Binding-site contacts:
Ligand atom O contacts residue LEU53 of chain 1.A at 3.7 Å.
Ligand atom C5 contacts residue ASN99 of chain 1.A at 4.0 Å.
Ligand atom C30 contacts residue LEU51 of chain 1.A at 3.6 Å (hydrophobic).
Ligand atom C1 contacts residue ILE105 of chain 1.A at 3.8 Å (hydrophobic).
Ligand atom CL contacts residue MET108 of chain 1.A at 3.8 Å.
Ligand atom C23 contacts residue ASP104 of chain 1.A at 4.0 Å.
Ligand atom C30 contacts residue PRO41 of chain 1.A at 3.9 Å (hydrophobic).
Ligand atom C4 contacts residue LEU53 of chain 1.A at 3.7 Å (hydrophobic).
Ligand atom C contacts residue PRO41 of chain 1.A at 3.6 Å (hydrophobic).
Ligand atom C29 contacts residue LEU51 of chain 1.A at 3.8 Å (hydrophobic).
Ligand atom C25 contacts residue TRP40 of chain 1.A at 3.4 Å (hydrophobic).
Ligand atom N1 contacts residue ILE105 of chain 1.A at 3.9 Å.
Ligand atom C32 contacts residue PRO41 of chain 1.A at 4.0 Å (hydrophobic).
Ligand atom C22 contacts residue ILE105 of chain 1.A at 4.0 Å (hydrophobic).
Ligand atom C5 contacts residue LEU53 of chain 1.A at 3.9 Å (hydrophobic).
Ligand atom C1 contacts residue VAL46 of chain 1.A at 3.9 Å (hydrophobic).
Ligand atom C29 contacts residue TRP40 of chain 1.A at 3.8 Å (hydrophobic).
Ligand atom C26 contacts residue ILE105 of chain 1.A at 3.5 Å (hydrophobic).
Ligand atom C26 contacts residue PRO41 of chain 1.A at 3.7 Å (hydrophobic).
Ligand atom N6 contacts residue ILE105 of chain 1.A at 3.8 Å.
Ligand atom N contacts residue ILE105 of chain 1.A at 3.8 Å.
Ligand atom C25 contacts residue MET108 of chain 1.A at 3.6 Å (hydrophobic).
Ligand atom C contacts residue PHE42 of chain 1.A at 3.8 Å (hydrophobic).
Ligand atom N5 contacts residue ILE105 of chain 1.A at 3.8 Å.
Ligand atom C25 contacts residue PRO41 of chain 1.A at 3.9 Å (hydrophobic).
Ligand atom N contacts residue ASN99 of chain 1.A at 3.7 Å.
Ligand atom C20 contacts residue ILE105 of chain 1.A at 3.9 Å (hydrophobic).
Ligand atom C contacts residue VAL46 of chain 1.A at 3.8 Å (hydrophobic).
Ligand atom N1 contacts residue ASN99 of chain 1.A at 3.2 Å (h-bond).
Ligand atom S contacts residue PRO41 of chain 1.A at 3.3 Å (h-bond).
Ligand atom C28 contacts residue LEU51 of chain 1.A at 3.8 Å (hydrophobic).
Ligand atom CL contacts residue ASP104 of chain 1.A at 3.6 Å.
Ligand atom C21 contacts residue ILE105 of chain 1.A at 3.8 Å (hydrophobic).
Ligand atom C4 contacts residue ASN99 of chain 1.A at 3.3 Å.
Ligand atom C26 contacts residue TRP40 of chain 1.A at 3.9 Å (hydrophobic).
Ligand atom S contacts residue LEU51 of chain 1.A at 3.7 Å.
Ligand atom C2 contacts residue ILE105 of chain 1.A at 3.9 Å (hydrophobic).
Ligand atom C24 contacts residue MET108 of chain 1.A at 4.0 Å (hydrophobic).
Ligand atom C4 contacts residue TYR98 of chain 1.A at 4.0 Å (hydrophobic).
Ligand atom N2 contacts residue ASN99 of chain 1.A at 3.6 Å.

The small molecule below binds the protein below.
Small molecule (SMILES): Cc1sc2c(c1C)C(c1ccc(Cl)cc1)=N[C@@H](CC(=O)Nc1ccc(NC(=O)CCCCCCC(=O)NO)cc1)c1nnc(C)n1-2

Sequence of chain 1.A:
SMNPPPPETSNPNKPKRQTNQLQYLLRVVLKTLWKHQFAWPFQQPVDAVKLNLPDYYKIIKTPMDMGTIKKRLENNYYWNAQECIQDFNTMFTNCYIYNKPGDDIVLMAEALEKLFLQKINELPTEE